Sequence of chain 1.D:
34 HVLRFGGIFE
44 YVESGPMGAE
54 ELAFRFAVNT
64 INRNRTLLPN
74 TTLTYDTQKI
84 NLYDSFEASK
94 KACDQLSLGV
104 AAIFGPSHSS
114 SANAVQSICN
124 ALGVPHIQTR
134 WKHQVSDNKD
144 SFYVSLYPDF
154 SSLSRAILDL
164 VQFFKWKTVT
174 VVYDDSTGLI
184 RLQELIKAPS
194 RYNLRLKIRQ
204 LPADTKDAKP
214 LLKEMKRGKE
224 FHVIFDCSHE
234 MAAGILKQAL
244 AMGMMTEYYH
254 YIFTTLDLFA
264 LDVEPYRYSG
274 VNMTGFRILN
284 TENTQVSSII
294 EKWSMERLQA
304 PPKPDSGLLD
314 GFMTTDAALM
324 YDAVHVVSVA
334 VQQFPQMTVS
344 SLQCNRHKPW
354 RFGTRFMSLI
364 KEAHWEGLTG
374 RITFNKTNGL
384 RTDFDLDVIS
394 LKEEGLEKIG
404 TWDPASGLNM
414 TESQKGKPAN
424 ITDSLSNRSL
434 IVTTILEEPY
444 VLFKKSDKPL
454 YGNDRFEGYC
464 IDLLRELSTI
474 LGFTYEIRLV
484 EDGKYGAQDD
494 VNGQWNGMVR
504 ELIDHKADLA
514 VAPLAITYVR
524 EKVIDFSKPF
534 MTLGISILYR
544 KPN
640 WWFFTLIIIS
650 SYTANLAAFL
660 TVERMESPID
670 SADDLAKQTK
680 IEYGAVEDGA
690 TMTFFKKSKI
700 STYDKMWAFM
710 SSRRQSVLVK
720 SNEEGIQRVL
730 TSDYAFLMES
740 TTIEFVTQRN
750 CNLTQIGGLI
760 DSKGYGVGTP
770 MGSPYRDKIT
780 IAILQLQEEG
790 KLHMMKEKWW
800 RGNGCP

A small-molecule ligand and the protein it binds are described below.
Small molecule (SMILES): CC(=O)N[C@H]1[C@H](O[C@H]2[C@H](O)[C@@H](NC(C)=O)CO[C@@H]2CO)O[C@H](CO)[C@@H](O[C@@H]2O[C@H](CO)[C@@H](O)[C@H](O)[C@@H]2O)[C@@H]1O

Binding-site contacts:
Ligand atom O6 contacts residue GLN417 of chain 1.D at 3.8 Å.
Ligand atom C1 contacts residue ASN412 of chain 1.D at 1.5 Å.
Ligand atom C5 contacts residue ASN412 of chain 1.D at 3.8 Å.
Ligand atom C7 contacts residue ASN412 of chain 1.D at 4.0 Å.
Ligand atom C6 contacts residue GLN417 of chain 1.D at 3.6 Å.
Ligand atom N2 contacts residue ASN412 of chain 1.D at 3.6 Å.
Ligand atom O3 contacts residue ASN412 of chain 1.D at 2.9 Å (h-bond).
Ligand atom O5 contacts residue GLN417 of chain 1.D at 3.4 Å.
Ligand atom C4 contacts residue ASN412 of chain 1.D at 3.6 Å.
Ligand atom C5 contacts residue GLN417 of chain 1.D at 4.2 Å.
Ligand atom C2 contacts residue ASN412 of chain 1.D at 2.5 Å.
Ligand atom O5 contacts residue ASN412 of chain 1.D at 2.6 Å (h-bond).
Ligand atom C8 contacts residue ASN412 of chain 1.D at 3.6 Å.
Ligand atom C3 contacts residue ASN412 of chain 1.D at 3.4 Å.